Binding-site contacts:
Ligand atom O6A contacts residue HIS94 of chain 23.B at 3.2 Å (h-bond).
Ligand atom C6 contacts residue LEU62 of chain 23.B at 3.5 Å (hydrophobic).
Ligand atom OAF contacts residue THR4 of chain 23.B at 2.9 Å (h-bond).
Ligand atom OAH contacts residue THR4 of chain 23.B at 3.7 Å.
Ligand atom OAH contacts residue ASP3 of chain 23.B at 4.0 Å.
Ligand atom O5 contacts residue LYS156 of chain 23.B at 3.4 Å.
Ligand atom C3 contacts residue ALA158 of chain 23.B at 4.0 Å (hydrophobic).
Ligand atom O3 contacts residue LYS156 of chain 23.B at 3.0 Å.
Ligand atom O3 contacts residue ALA158 of chain 23.B at 3.0 Å (h-bond).
Ligand atom OAF contacts residue ARG157 of chain 23.B at 2.8 Å (salt-bridge).
Ligand atom O5B contacts residue LYS156 of chain 23.B at 3.3 Å.
Ligand atom O5 contacts residue HIS155 of chain 23.B at 3.6 Å.
Ligand atom O6A contacts residue LEU62 of chain 23.B at 3.4 Å.
Ligand atom O6A contacts residue SER93 of chain 23.B at 3.2 Å.
Ligand atom C6 contacts residue SER93 of chain 23.B at 4.0 Å.
Ligand atom O6A contacts residue HIS155 of chain 23.B at 3.8 Å.
Ligand atom O4 contacts residue SER93 of chain 23.B at 3.0 Å (h-bond).
Ligand atom C4 contacts residue LYS156 of chain 23.B at 4.0 Å.
Ligand atom O6B contacts residue HIS94 of chain 23.B at 4.0 Å.
Ligand atom O6B contacts residue ARG157 of chain 23.B at 3.3 Å (salt-bridge).
Ligand atom C2 contacts residue ALA158 of chain 23.B at 3.7 Å (hydrophobic).
Ligand atom O5 contacts residue ARG157 of chain 23.B at 3.8 Å.
Ligand atom C3 contacts residue ARG157 of chain 23.B at 3.7 Å.
Ligand atom C6 contacts residue HIS94 of chain 23.B at 3.9 Å.
Ligand atom OBI contacts residue LYS156 of chain 23.B at 4.0 Å.
Ligand atom O6B contacts residue HIS155 of chain 23.B at 3.3 Å (h-bond).
Ligand atom OAH contacts residue LEU2 of chain 23.B at 2.8 Å (h-bond).
Ligand atom C3 contacts residue LYS156 of chain 23.B at 4.0 Å.
Ligand atom O6B contacts residue LEU62 of chain 23.B at 4.0 Å.
Ligand atom O4 contacts residue HIS155 of chain 23.B at 3.5 Å (h-bond).
Ligand atom O6B contacts residue LYS156 of chain 23.B at 3.3 Å.
Ligand atom SAG contacts residue THR4 of chain 23.B at 3.9 Å.
Ligand atom O3 contacts residue ARG157 of chain 23.B at 3.3 Å (salt-bridge).
Ligand atom OAF contacts residue ALA158 of chain 23.B at 3.3 Å.
Ligand atom OAH contacts residue ARG157 of chain 23.B at 3.1 Å (salt-bridge).
Ligand atom SAG contacts residue ARG157 of chain 23.B at 3.6 Å (salt-bridge).
Ligand atom O4 contacts residue LYS156 of chain 23.B at 3.5 Å.
Ligand atom C6 contacts residue HIS155 of chain 23.B at 3.4 Å.
Ligand atom C5 contacts residue LEU62 of chain 23.B at 3.8 Å (hydrophobic).
Ligand atom C5 contacts residue HIS155 of chain 23.B at 4.0 Å.

Sequence of chain 23.B:
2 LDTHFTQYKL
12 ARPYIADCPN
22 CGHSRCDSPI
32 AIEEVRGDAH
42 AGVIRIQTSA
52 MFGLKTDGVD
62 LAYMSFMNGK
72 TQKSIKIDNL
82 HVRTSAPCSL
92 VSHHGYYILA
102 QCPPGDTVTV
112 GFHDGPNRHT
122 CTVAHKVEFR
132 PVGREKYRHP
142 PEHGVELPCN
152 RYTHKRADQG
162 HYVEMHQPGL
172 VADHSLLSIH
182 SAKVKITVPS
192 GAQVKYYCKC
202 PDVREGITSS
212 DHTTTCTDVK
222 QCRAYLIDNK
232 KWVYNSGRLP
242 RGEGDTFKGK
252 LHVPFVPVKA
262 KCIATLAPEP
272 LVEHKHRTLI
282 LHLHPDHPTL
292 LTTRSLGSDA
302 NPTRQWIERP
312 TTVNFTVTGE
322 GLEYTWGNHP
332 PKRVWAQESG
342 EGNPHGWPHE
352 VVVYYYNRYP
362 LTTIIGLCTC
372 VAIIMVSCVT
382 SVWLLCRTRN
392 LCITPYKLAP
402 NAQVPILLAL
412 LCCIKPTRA

This protein binds this small molecule.
Small molecule (SMILES): O=C(O)[C@@H]1O[C@H](O[C@H]2[C@@H](OS(=O)(=O)O)O[C@@H](O)[C@H](NS(=O)(=O)O)[C@H]2O)[C@@H](OS(=O)(=O)O)[C@H](O)[C@@H]1O